This small molecule binds to this protein.
Small molecule (SMILES): O=C(c1ccc(O)c(O)c1)c1ccc(O)cc1O

Sequence of chain 1.A:
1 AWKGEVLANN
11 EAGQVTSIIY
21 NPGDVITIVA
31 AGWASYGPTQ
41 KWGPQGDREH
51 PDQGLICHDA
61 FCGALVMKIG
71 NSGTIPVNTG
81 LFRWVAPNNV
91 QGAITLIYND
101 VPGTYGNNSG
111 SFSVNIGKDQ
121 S

Binding-site contacts:
Ligand atom C1 contacts residue PRO87 of chain 1.A at 4.4 Å (hydrophobic).
Ligand atom C10 contacts residue PRO76 of chain 1.A at 4.0 Å (hydrophobic).
Ligand atom C7 contacts residue ASN89 of chain 1.A at 4.4 Å.
Ligand atom C5 contacts residue SER72 of chain 1.A at 4.0 Å.
Ligand atom O5 contacts residue ILE75 of chain 1.A at 3.7 Å.
Ligand atom C6 contacts residue VAL90 of chain 1.A at 3.6 Å (hydrophobic).
Ligand atom O3 contacts residue VAL90 of chain 1.A at 3.1 Å.
Ligand atom C6 contacts residue ASN89 of chain 1.A at 4.0 Å.
Ligand atom C2 contacts residue ILE75 of chain 1.A at 3.9 Å (hydrophobic).
Ligand atom C3 contacts residue GLY73 of chain 1.A at 4.3 Å.
Ligand atom C10 contacts residue ASP59 of chain 1.A at 3.2 Å.
Ligand atom C1 contacts residue ILE75 of chain 1.A at 3.8 Å (hydrophobic).
Ligand atom C7 contacts residue VAL90 of chain 1.A at 3.8 Å (hydrophobic).
Ligand atom C4 contacts residue GLY73 of chain 1.A at 3.6 Å.
Ligand atom C6 contacts residue SER72 of chain 1.A at 4.5 Å.
Ligand atom O5 contacts residue TRP84 of chain 1.A at 4.1 Å.
Ligand atom C7 contacts residue PRO87 of chain 1.A at 4.3 Å (hydrophobic).
Ligand atom C8 contacts residue ILE75 of chain 1.A at 4.0 Å (hydrophobic).
Ligand atom C3 contacts residue THR74 of chain 1.A at 3.8 Å.
Ligand atom C5 contacts residue VAL90 of chain 1.A at 4.5 Å (hydrophobic).
Ligand atom C13 contacts residue PRO76 of chain 1.A at 4.4 Å (hydrophobic).
Ligand atom C12 contacts residue ILE75 of chain 1.A at 4.2 Å (hydrophobic).
Ligand atom C9 contacts residue ASP59 of chain 1.A at 4.4 Å.
Ligand atom C10 contacts residue THR74 of chain 1.A at 4.3 Å.
Ligand atom C11 contacts residue PRO76 of chain 1.A at 3.4 Å (hydrophobic).
Ligand atom C12 contacts residue PRO76 of chain 1.A at 3.6 Å (hydrophobic).
Ligand atom O4 contacts residue ASP59 of chain 1.A at 2.9 Å (salt-bridge).
Ligand atom O1 contacts residue ILE75 of chain 1.A at 4.2 Å.
Ligand atom C11 contacts residue ASP59 of chain 1.A at 3.5 Å.
Ligand atom C4 contacts residue THR74 of chain 1.A at 4.2 Å.
Ligand atom C13 contacts residue ILE75 of chain 1.A at 3.9 Å (hydrophobic).
Ligand atom O3 contacts residue ASN89 of chain 1.A at 2.8 Å (h-bond).
Ligand atom O4 contacts residue PRO76 of chain 1.A at 3.3 Å.
Ligand atom O2 contacts residue SER72 of chain 1.A at 3.8 Å.
Ligand atom O2 contacts residue GLY73 of chain 1.A at 3.1 Å (h-bond).
Ligand atom C3 contacts residue ILE75 of chain 1.A at 3.8 Å (hydrophobic).
Ligand atom O1 contacts residue PRO87 of chain 1.A at 3.3 Å.
Ligand atom C5 contacts residue GLY73 of chain 1.A at 3.6 Å.
Ligand atom C9 contacts residue THR74 of chain 1.A at 4.1 Å.